The small molecule below binds the protein below.
Small molecule (SMILES): O=C(COP(=O)(O)O)N(O)CCCOP(=O)(O)O

Sequence of chain 1.B:
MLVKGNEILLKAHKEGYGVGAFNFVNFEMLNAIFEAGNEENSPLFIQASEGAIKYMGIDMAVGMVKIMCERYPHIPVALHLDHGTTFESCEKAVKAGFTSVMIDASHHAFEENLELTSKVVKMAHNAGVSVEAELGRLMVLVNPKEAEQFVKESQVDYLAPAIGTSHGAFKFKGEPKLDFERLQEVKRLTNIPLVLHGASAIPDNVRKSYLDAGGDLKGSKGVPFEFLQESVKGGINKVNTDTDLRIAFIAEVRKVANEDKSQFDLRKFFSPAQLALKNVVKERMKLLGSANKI

Sequence of chain 1.A:
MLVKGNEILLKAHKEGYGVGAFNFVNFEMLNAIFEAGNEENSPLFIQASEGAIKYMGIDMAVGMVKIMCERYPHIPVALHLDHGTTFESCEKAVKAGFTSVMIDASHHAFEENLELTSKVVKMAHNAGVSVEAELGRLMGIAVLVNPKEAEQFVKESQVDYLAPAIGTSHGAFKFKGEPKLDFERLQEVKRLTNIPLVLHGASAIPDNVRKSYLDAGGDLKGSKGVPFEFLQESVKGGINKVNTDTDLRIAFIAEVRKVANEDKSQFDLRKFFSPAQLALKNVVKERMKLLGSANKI

Binding-site contacts:
Ligand atom O62 contacts residue ARG259 of chain 1.B at 3.0 Å (salt-bridge).
Ligand atom O63 contacts residue ARG280 of chain 1.A at 3.1 Å (salt-bridge).
Ligand atom P1 contacts residue THR256 of chain 1.B at 3.7 Å.
Ligand atom O12 contacts residue ALA212 of chain 1.B at 2.9 Å (h-bond).
Ligand atom O62 contacts residue ARG280 of chain 1.A at 3.1 Å (salt-bridge).
Ligand atom O3 contacts residue ASN253 of chain 1.B at 3.1 Å (h-bond).
Ligand atom C6 contacts residue ASN23 of chain 1.B at 3.6 Å.
Ligand atom O63 contacts residue SER49 of chain 1.B at 2.7 Å (h-bond).
Ligand atom O3 contacts residue ZN1 of chain 1.E at 2.5 Å.
Ligand atom C4 contacts residue ASN23 of chain 1.B at 3.5 Å.
Ligand atom O11 contacts residue THR256 of chain 1.B at 2.8 Å (h-bond).
Ligand atom O13 contacts residue GLY181 of chain 1.B at 3.0 Å (h-bond).
Ligand atom O12 contacts residue GLY211 of chain 1.B at 2.9 Å.
Ligand atom O13 contacts residue THR256 of chain 1.B at 2.6 Å (h-bond).
Ligand atom P1 contacts residue GLY211 of chain 1.B at 3.6 Å.
Ligand atom O2 contacts residue GLY211 of chain 1.B at 2.8 Å (h-bond).
Ligand atom O12 contacts residue LYS184 of chain 1.B at 2.6 Å (salt-bridge).
Ligand atom O12 contacts residue SER213 of chain 1.B at 2.7 Å (h-bond).
Ligand atom O13 contacts residue LYS184 of chain 1.B at 3.6 Å.
Ligand atom O3 contacts residue ASP82 of chain 1.B at 2.5 Å (salt-bridge).
Ligand atom P6 contacts residue ARG259 of chain 1.B at 3.6 Å.
Ligand atom O2 contacts residue ZN1 of chain 1.E at 2.8 Å.
Ligand atom C4 contacts residue ASP82 of chain 1.B at 3.2 Å.
Ligand atom O2 contacts residue HIS180 of chain 1.B at 3.2 Å.
Ligand atom C5 contacts residue ASP82 of chain 1.B at 2.9 Å.
Ligand atom P1 contacts residue SER213 of chain 1.B at 3.3 Å.
Ligand atom C6 contacts residue ASP255 of chain 1.B at 3.5 Å.
Ligand atom O11 contacts residue ASP255 of chain 1.B at 2.7 Å (salt-bridge).
Ligand atom O2 contacts residue ASN253 of chain 1.B at 3.2 Å.
Ligand atom C1 contacts residue HIS180 of chain 1.B at 3.4 Å.
Ligand atom O11 contacts residue SER213 of chain 1.B at 2.4 Å (h-bond).
Ligand atom O2 contacts residue HIS210 of chain 1.B at 3.6 Å.
Ligand atom O13 contacts residue HIS180 of chain 1.B at 3.5 Å.
Ligand atom C2 contacts residue HIS180 of chain 1.B at 3.3 Å.
Ligand atom N3 contacts residue ZN1 of chain 1.E at 3.0 Å.
Ligand atom C2 contacts residue ZN1 of chain 1.E at 3.1 Å.
Ligand atom O3 contacts residue HIS83 of chain 1.B at 3.5 Å.
Ligand atom N3 contacts residue ASP82 of chain 1.B at 3.3 Å (salt-bridge).
Ligand atom O63 contacts residue ARG259 of chain 1.B at 3.2 Å (salt-bridge).
Ligand atom O1 contacts residue GLY211 of chain 1.B at 3.1 Å.